Sequence of chain 1.A:
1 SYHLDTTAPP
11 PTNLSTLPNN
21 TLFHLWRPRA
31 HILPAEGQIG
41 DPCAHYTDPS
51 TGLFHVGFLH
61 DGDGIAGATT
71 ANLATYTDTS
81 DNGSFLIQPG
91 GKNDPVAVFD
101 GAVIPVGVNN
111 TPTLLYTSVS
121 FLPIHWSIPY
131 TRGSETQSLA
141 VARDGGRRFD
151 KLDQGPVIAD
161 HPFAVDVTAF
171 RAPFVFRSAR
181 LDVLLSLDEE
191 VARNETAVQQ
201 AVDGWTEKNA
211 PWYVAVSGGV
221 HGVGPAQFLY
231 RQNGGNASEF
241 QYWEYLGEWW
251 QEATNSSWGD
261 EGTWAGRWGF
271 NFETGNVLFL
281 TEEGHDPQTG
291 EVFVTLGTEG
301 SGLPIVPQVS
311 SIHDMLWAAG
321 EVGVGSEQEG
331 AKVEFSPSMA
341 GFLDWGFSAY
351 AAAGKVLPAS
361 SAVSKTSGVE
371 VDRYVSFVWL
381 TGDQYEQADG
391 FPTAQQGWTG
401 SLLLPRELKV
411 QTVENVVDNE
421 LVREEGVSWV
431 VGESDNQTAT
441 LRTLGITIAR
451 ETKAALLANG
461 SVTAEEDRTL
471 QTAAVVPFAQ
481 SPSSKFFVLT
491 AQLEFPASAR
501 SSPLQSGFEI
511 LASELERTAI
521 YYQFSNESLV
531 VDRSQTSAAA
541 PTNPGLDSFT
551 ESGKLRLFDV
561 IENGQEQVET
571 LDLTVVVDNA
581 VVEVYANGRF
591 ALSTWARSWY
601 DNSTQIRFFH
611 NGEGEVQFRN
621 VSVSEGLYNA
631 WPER

Binding-site contacts:
Ligand atom O3 contacts residue GLU386 of chain 1.A at 2.7 Å (salt-bridge).
Ligand atom O3 contacts residue ARG171 of chain 1.A at 3.0 Å (salt-bridge).
Ligand atom O4 contacts residue HIS125 of chain 1.A at 3.7 Å.
Ligand atom C3 contacts residue ASP41 of chain 1.A at 3.0 Å.
Ligand atom O3 contacts residue GLU299 of chain 1.A at 3.0 Å (salt-bridge).
Ligand atom O6 contacts residue LEU122 of chain 1.A at 3.3 Å.
Ligand atom O1 contacts residue ASP41 of chain 1.A at 3.1 Å (salt-bridge).
Ligand atom C6 contacts residue LEU59 of chain 1.A at 3.7 Å (hydrophobic).
Ligand atom C4 contacts residue ASP41 of chain 1.A at 3.6 Å.
Ligand atom O5 contacts residue ASP41 of chain 1.A at 3.1 Å (salt-bridge).
Ligand atom C5 contacts residue ILE124 of chain 1.A at 3.6 Å (hydrophobic).
Ligand atom C5 contacts residue LEU59 of chain 1.A at 3.8 Å (hydrophobic).
Ligand atom O1 contacts residue TRP379 of chain 1.A at 3.5 Å.
Ligand atom C3 contacts residue GLU386 of chain 1.A at 3.8 Å.
Ligand atom C3 contacts residue GLU386 of chain 1.A at 3.1 Å.
Ligand atom O3 contacts residue GLU386 of chain 1.A at 3.2 Å (salt-bridge).
Ligand atom O4 contacts residue ASP100 of chain 1.A at 2.3 Å (salt-bridge).
Ligand atom O4 contacts residue ARG171 of chain 1.A at 3.2 Å (salt-bridge).
Ligand atom O2 contacts residue GLU386 of chain 1.A at 2.3 Å (salt-bridge).
Ligand atom C1 contacts residue GLU273 of chain 1.A at 3.6 Å.
Ligand atom C2 contacts residue GLU273 of chain 1.A at 3.7 Å.
Ligand atom O4 contacts residue PHE99 of chain 1.A at 3.6 Å.
Ligand atom C1 contacts residue ASP41 of chain 1.A at 2.8 Å.
Ligand atom C4 contacts residue GLU386 of chain 1.A at 3.8 Å.
Ligand atom C3 contacts residue ARG171 of chain 1.A at 3.8 Å.
Ligand atom C3 contacts residue GLU273 of chain 1.A at 3.6 Å.
Ligand atom C6 contacts residue ILE124 of chain 1.A at 3.1 Å (hydrophobic).
Ligand atom C2 contacts residue GLU386 of chain 1.A at 3.2 Å.
Ligand atom C5 contacts residue ASP41 of chain 1.A at 3.1 Å.
Ligand atom C3 contacts residue ASP100 of chain 1.A at 3.7 Å.
Ligand atom O6 contacts residue LEU59 of chain 1.A at 3.2 Å.
Ligand atom C4 contacts residue ASP100 of chain 1.A at 3.3 Å.
Ligand atom C5 contacts residue ASP100 of chain 1.A at 3.4 Å.
Ligand atom C4 contacts residue ARG171 of chain 1.A at 3.8 Å.
Ligand atom O1 contacts residue GLU273 of chain 1.A at 2.6 Å (salt-bridge).
Ligand atom C2 contacts residue ASP41 of chain 1.A at 3.0 Å.
Ligand atom O3 contacts residue TYR385 of chain 1.A at 3.2 Å (h-bond).
Ligand atom O4 contacts residue ILE124 of chain 1.A at 2.6 Å (h-bond).
Ligand atom C4 contacts residue ILE124 of chain 1.A at 3.2 Å (hydrophobic).
Ligand atom O3 contacts residue GLU273 of chain 1.A at 2.6 Å (salt-bridge).

This protein binds this small molecule.
Small molecule (SMILES): OC[C@H]1O[C@@](CO)(OC[C@@]2(OC[C@@]3(O[C@H]4O[C@H](CO)[C@@H](O)[C@H](O)[C@H]4O)O[C@H](CO)[C@@H](O)[C@@H]3O)O[C@H](CO)[C@@H](O)[C@@H]2O)[C@@H](O)[C@@H]1O